Sequence of chain 1.C:
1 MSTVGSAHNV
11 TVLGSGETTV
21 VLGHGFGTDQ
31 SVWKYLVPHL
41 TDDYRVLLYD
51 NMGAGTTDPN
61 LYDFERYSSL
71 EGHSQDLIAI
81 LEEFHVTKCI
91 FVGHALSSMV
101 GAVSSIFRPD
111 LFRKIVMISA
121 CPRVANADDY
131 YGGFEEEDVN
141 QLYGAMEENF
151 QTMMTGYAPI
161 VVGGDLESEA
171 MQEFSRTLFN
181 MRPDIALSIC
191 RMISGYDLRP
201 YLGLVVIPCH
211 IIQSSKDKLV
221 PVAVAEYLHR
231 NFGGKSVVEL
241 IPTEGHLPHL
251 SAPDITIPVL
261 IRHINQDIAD

Binding-site contacts:
Ligand atom O5 contacts residue LEU219 of chain 1.C at 3.8 Å.
Ligand atom O5 contacts residue HIS246 of chain 1.C at 2.5 Å (h-bond).
Ligand atom C13 contacts residue LEU219 of chain 1.C at 4.0 Å (hydrophobic).
Ligand atom C14 contacts residue ILE193 of chain 1.C at 3.9 Å (hydrophobic).
Ligand atom C3 contacts residue VAL139 of chain 1.C at 3.9 Å (hydrophobic).
Ligand atom C12 contacts residue ILE193 of chain 1.C at 3.9 Å (hydrophobic).
Ligand atom C9 contacts residue VAL124 of chain 1.C at 3.7 Å (hydrophobic).
Ligand atom O4 contacts residue HIS246 of chain 1.C at 3.1 Å (h-bond).
Ligand atom C4 contacts residue LEU142 of chain 1.C at 4.1 Å (hydrophobic).
Ligand atom C3 contacts residue TYR143 of chain 1.C at 3.8 Å (hydrophobic).
Ligand atom C8 contacts residue VAL124 of chain 1.C at 4.0 Å (hydrophobic).
Ligand atom C4 contacts residue MET146 of chain 1.C at 3.4 Å (hydrophobic).
Ligand atom C17 contacts residue PHE26 of chain 1.C at 3.0 Å (hydrophobic).
Ligand atom C15 contacts residue LEU96 of chain 1.C at 4.1 Å (hydrophobic).
Ligand atom C4 contacts residue TYR143 of chain 1.C at 3.7 Å (hydrophobic).
Ligand atom C5 contacts residue MET146 of chain 1.C at 3.6 Å (hydrophobic).
Ligand atom O5 contacts residue ALA95 of chain 1.C at 4.2 Å.
Ligand atom C11 contacts residue ILE193 of chain 1.C at 4.1 Å (hydrophobic).
Ligand atom O4 contacts residue HIS94 of chain 1.C at 3.6 Å.
Ligand atom C15 contacts residue HIS246 of chain 1.C at 4.0 Å.
Ligand atom C5 contacts residue CYS190 of chain 1.C at 4.0 Å (hydrophobic).
Ligand atom C17 contacts residue GLY25 of chain 1.C at 3.9 Å.
Ligand atom C17 contacts residue LEU96 of chain 1.C at 3.1 Å (hydrophobic).
Ligand atom O1 contacts residue PHE26 of chain 1.C at 4.0 Å.
Ligand atom O3 contacts residue LEU219 of chain 1.C at 3.9 Å.
Ligand atom C2 contacts residue VAL139 of chain 1.C at 3.6 Å (hydrophobic).
Ligand atom C17 contacts residue ILE193 of chain 1.C at 4.0 Å (hydrophobic).
Ligand atom C17 contacts residue ALA95 of chain 1.C at 3.4 Å (hydrophobic).
Ligand atom C16 contacts residue PHE26 of chain 1.C at 3.7 Å (hydrophobic).
Ligand atom C15 contacts residue PHE26 of chain 1.C at 3.6 Å (hydrophobic).
Ligand atom C16 contacts residue HIS246 of chain 1.C at 3.0 Å.
Ligand atom O4 contacts residue PHE26 of chain 1.C at 3.1 Å (h-bond).
Ligand atom O2 contacts residue CYS190 of chain 1.C at 4.0 Å.
Ligand atom C16 contacts residue ALA95 of chain 1.C at 3.4 Å (hydrophobic).
Ligand atom O4 contacts residue ALA95 of chain 1.C at 3.3 Å.
Ligand atom C15 contacts residue ALA95 of chain 1.C at 3.5 Å (hydrophobic).
Ligand atom C3 contacts residue LEU142 of chain 1.C at 3.5 Å (hydrophobic).
Ligand atom O4 contacts residue GLY25 of chain 1.C at 3.9 Å.
Ligand atom C8 contacts residue ILE193 of chain 1.C at 3.9 Å (hydrophobic).
Ligand atom C13 contacts residue HIS246 of chain 1.C at 3.6 Å.

This protein binds this small molecule.
Small molecule (SMILES): CC1=C[C@H](OC[C@@H]2C(=O)O[C@@H]3c4ccccc4C[C@H]23)OC1=O